A small-molecule ligand and the protein it binds are described below.
Small molecule (SMILES): CC(=O)N[C@H]1CO[C@H](CO[C@@H]2O[C@@H](C)[C@@H](O)[C@@H](O)[C@@H]2O)[C@@H](O)[C@@H]1O

Binding-site contacts:
Ligand atom O7 contacts residue ASN57 of chain 5.A at 3.2 Å (h-bond).
Ligand atom N2 contacts residue ASN57 of chain 5.A at 2.9 Å (h-bond).
Ligand atom C1 contacts residue ARG14 of chain 5.A at 4.4 Å.
Ligand atom C3 contacts residue ASN57 of chain 5.A at 3.8 Å.
Ligand atom C7 contacts residue ASN57 of chain 5.A at 3.2 Å.
Ligand atom C1 contacts residue ASN57 of chain 5.A at 1.5 Å.
Ligand atom C5 contacts residue ASN57 of chain 5.A at 3.7 Å.
Ligand atom O5 contacts residue ARG14 of chain 5.A at 4.1 Å.
Ligand atom O5 contacts residue ASN57 of chain 5.A at 2.4 Å (h-bond).
Ligand atom C5 contacts residue ARG14 of chain 5.A at 4.3 Å.
Ligand atom C4 contacts residue ASN57 of chain 5.A at 4.3 Å.
Ligand atom C2 contacts residue ASN57 of chain 5.A at 2.5 Å.
Ligand atom C8 contacts residue ASN57 of chain 5.A at 4.4 Å.

Sequence of chain 5.A:
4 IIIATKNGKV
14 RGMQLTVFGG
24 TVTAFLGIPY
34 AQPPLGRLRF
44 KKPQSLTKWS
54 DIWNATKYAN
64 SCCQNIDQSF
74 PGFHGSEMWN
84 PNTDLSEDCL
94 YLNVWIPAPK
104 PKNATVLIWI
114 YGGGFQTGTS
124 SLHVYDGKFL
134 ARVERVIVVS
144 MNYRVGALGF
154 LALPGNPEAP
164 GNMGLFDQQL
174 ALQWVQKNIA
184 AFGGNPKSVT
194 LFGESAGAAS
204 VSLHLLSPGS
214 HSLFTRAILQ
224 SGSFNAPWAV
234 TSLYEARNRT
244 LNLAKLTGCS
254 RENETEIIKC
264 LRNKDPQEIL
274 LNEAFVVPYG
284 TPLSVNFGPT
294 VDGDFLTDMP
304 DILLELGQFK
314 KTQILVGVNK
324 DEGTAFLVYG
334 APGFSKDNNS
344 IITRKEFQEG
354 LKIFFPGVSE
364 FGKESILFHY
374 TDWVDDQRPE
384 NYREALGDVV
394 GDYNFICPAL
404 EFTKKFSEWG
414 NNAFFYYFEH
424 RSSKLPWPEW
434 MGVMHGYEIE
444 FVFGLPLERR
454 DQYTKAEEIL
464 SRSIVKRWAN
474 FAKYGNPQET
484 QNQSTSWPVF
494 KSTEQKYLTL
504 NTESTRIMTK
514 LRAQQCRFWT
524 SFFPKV